A small-molecule ligand and the protein it binds are described below.
Small molecule (SMILES): CC(=O)N[C@@H]1[C@@H](O)[C@H](O)[C@@H](CO)O[C@H]1O

Binding-site contacts:
Ligand atom C4 contacts residue VAL31 of chain 48.F at 3.8 Å (hydrophobic).
Ligand atom O4 contacts residue VAL31 of chain 48.F at 3.3 Å.
Ligand atom C4 contacts residue NAG1 of chain 48.DA at 3.2 Å.
Ligand atom O7 contacts residue ASN69 of chain 48.F at 3.8 Å.
Ligand atom N2 contacts residue ASN69 of chain 48.F at 4.3 Å.
Ligand atom C3 contacts residue NAG1 of chain 48.DA at 3.7 Å.
Ligand atom C2 contacts residue VAL31 of chain 48.F at 4.0 Å (hydrophobic).
Ligand atom C7 contacts residue SER70 of chain 48.F at 4.4 Å.
Ligand atom C5 contacts residue MET33 of chain 48.F at 3.7 Å (hydrophobic).
Ligand atom O6 contacts residue NAG1 of chain 48.DA at 3.0 Å.
Ligand atom C2 contacts residue ASN69 of chain 48.F at 4.2 Å.
Ligand atom C6 contacts residue LEU24 of chain 48.F at 4.5 Å (hydrophobic).
Ligand atom C1 contacts residue ASN69 of chain 48.F at 2.7 Å.
Ligand atom O3 contacts residue VAL31 of chain 48.F at 3.6 Å.
Ligand atom C5 contacts residue NAG1 of chain 48.DA at 4.3 Å.
Ligand atom C6 contacts residue NAG1 of chain 48.DA at 4.3 Å.
Ligand atom O3 contacts residue NAG1 of chain 48.DA at 2.6 Å (h-bond).
Ligand atom C5 contacts residue ASN69 of chain 48.F at 3.7 Å.
Ligand atom O5 contacts residue MET33 of chain 48.F at 4.2 Å.
Ligand atom O5 contacts residue ASN69 of chain 48.F at 2.8 Å (h-bond).
Ligand atom C5 contacts residue VAL31 of chain 48.F at 4.2 Å (hydrophobic).
Ligand atom O4 contacts residue NAG1 of chain 48.DA at 3.0 Å.
Ligand atom C3 contacts residue VAL31 of chain 48.F at 3.0 Å (hydrophobic).
Ligand atom C6 contacts residue MET33 of chain 48.F at 3.5 Å (hydrophobic).
Ligand atom C1 contacts residue VAL31 of chain 48.F at 4.3 Å (hydrophobic).
Ligand atom C8 contacts residue SER70 of chain 48.F at 3.7 Å.
Ligand atom O1 contacts residue VAL31 of chain 48.F at 3.4 Å (h-bond).
Ligand atom N2 contacts residue VAL31 of chain 48.F at 4.0 Å.
Ligand atom C8 contacts residue ASN69 of chain 48.F at 3.4 Å.
Ligand atom O1 contacts residue SER70 of chain 48.F at 4.2 Å.
Ligand atom O1 contacts residue ASN69 of chain 48.F at 2.1 Å (h-bond).
Ligand atom C6 contacts residue ASN69 of chain 48.F at 4.4 Å.
Ligand atom C7 contacts residue ASN69 of chain 48.F at 3.8 Å.
Ligand atom O1 contacts residue MET33 of chain 48.F at 3.9 Å.
Ligand atom C8 contacts residue ARG57 of chain 48.F at 4.2 Å.

Sequence of chain 48.F:
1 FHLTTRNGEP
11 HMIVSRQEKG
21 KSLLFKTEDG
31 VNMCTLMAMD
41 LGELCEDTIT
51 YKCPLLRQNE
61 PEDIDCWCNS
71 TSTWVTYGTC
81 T